A protein and the small-molecule ligand that binds it are described below.
Small molecule (SMILES): CC(=O)N[C@@H]1[C@@H](O)[C@H](O)[C@@H](CO)O[C@H]1O

Sequence of chain 1.B:
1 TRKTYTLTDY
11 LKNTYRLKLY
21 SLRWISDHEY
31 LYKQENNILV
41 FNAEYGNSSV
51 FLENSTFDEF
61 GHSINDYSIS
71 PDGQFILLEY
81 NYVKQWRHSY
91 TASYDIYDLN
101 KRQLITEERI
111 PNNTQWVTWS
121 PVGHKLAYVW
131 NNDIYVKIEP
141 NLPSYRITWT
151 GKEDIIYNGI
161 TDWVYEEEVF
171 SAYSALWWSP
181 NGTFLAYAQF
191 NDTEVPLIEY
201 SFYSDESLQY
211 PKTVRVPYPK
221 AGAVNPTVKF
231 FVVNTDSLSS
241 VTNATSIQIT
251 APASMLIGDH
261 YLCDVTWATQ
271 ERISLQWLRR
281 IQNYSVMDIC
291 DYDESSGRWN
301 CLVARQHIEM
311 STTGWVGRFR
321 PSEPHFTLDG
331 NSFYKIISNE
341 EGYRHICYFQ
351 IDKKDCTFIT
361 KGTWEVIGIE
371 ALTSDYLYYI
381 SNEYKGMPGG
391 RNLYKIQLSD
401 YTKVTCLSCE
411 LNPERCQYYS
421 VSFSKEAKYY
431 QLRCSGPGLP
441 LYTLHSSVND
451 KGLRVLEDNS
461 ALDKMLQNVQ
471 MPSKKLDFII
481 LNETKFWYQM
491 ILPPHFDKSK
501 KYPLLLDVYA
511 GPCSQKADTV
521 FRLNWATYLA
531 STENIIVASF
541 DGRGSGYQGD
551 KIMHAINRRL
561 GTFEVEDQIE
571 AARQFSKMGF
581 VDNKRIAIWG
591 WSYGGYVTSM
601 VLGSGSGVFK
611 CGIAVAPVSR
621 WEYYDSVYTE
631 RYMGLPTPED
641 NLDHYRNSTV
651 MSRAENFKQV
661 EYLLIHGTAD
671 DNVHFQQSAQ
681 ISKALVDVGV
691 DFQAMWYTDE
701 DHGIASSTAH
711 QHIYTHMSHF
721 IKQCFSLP

Binding-site contacts:
Ligand atom N2 contacts residue GLU35 of chain 1.B at 3.5 Å (salt-bridge).
Ligand atom C7 contacts residue GLU35 of chain 1.B at 3.3 Å.
Ligand atom C5 contacts residue GLU35 of chain 1.B at 3.4 Å.
Ligand atom C5 contacts residue ASN36 of chain 1.B at 4.4 Å.
Ligand atom O6 contacts residue ASN54 of chain 1.B at 4.2 Å.
Ligand atom O5 contacts residue GLU35 of chain 1.B at 3.2 Å (salt-bridge).
Ligand atom O5 contacts residue ASN37 of chain 1.B at 4.2 Å.
Ligand atom N2 contacts residue ASN37 of chain 1.B at 3.2 Å (h-bond).
Ligand atom N2 contacts residue ASN54 of chain 1.B at 2.9 Å (h-bond).
Ligand atom C2 contacts residue GLU35 of chain 1.B at 4.0 Å.
Ligand atom C3 contacts residue GLU35 of chain 1.B at 4.1 Å.
Ligand atom C6 contacts residue GLU35 of chain 1.B at 4.4 Å.
Ligand atom C3 contacts residue ASN54 of chain 1.B at 3.8 Å.
Ligand atom C6 contacts residue ASN36 of chain 1.B at 4.3 Å.
Ligand atom C4 contacts residue ASN54 of chain 1.B at 4.3 Å.
Ligand atom C2 contacts residue ASN54 of chain 1.B at 2.5 Å.
Ligand atom C5 contacts residue ASN54 of chain 1.B at 3.7 Å.
Ligand atom C7 contacts residue ASN37 of chain 1.B at 4.3 Å.
Ligand atom O5 contacts residue ASN36 of chain 1.B at 4.2 Å.
Ligand atom O7 contacts residue GLU35 of chain 1.B at 4.0 Å.
Ligand atom O5 contacts residue ASN54 of chain 1.B at 2.4 Å (h-bond).
Ligand atom C1 contacts residue GLU35 of chain 1.B at 2.8 Å.
Ligand atom O6 contacts residue ASN36 of chain 1.B at 3.6 Å.
Ligand atom C1 contacts residue ASN37 of chain 1.B at 3.0 Å.
Ligand atom C8 contacts residue GLU35 of chain 1.B at 2.9 Å.
Ligand atom C2 contacts residue ASN37 of chain 1.B at 3.7 Å.
Ligand atom C7 contacts residue ASN54 of chain 1.B at 4.1 Å.
Ligand atom C1 contacts residue ASN54 of chain 1.B at 1.4 Å.